Binding-site contacts:
Ligand atom N1 contacts residue TYR187 of chain 1.C at 3.4 Å.
Ligand atom OP4 contacts residue ARG109 of chain 1.C at 2.7 Å (salt-bridge).
Ligand atom OXT contacts residue ARG294 of chain 1.C at 2.9 Å (salt-bridge).
Ligand atom C5 contacts residue TYR187 of chain 1.C at 3.2 Å (hydrophobic).
Ligand atom N1 contacts residue SER162 of chain 1.C at 2.8 Å (h-bond).
Ligand atom OXT contacts residue GLN296 of chain 1.C at 2.8 Å (h-bond).
Ligand atom NE contacts residue LYS626 of chain 1.G at 3.4 Å (salt-bridge).
Ligand atom C contacts residue TYR160 of chain 1.C at 3.5 Å (hydrophobic).
Ligand atom CB contacts residue TYR160 of chain 1.C at 3.3 Å (hydrophobic).
Ligand atom O3 contacts residue ASN223 of chain 1.C at 2.9 Å (h-bond).
Ligand atom OP2 contacts residue ARG192 of chain 1.C at 3.0 Å (salt-bridge).
Ligand atom CD contacts residue LYS626 of chain 1.G at 3.2 Å.
Ligand atom OP1 contacts residue ARG192 of chain 1.C at 3.3 Å (salt-bridge).
Ligand atom O contacts residue HIS222 of chain 1.C at 3.1 Å (h-bond).
Ligand atom C5A contacts residue TYR187 of chain 1.C at 3.1 Å (hydrophobic).
Ligand atom OP2 contacts residue SER114 of chain 1.C at 2.6 Å (h-bond).
Ligand atom OP2 contacts residue ARG109 of chain 1.C at 3.6 Å (salt-bridge).
Ligand atom N contacts residue GLU81 of chain 1.C at 3.2 Å (salt-bridge).
Ligand atom OP1 contacts residue TYR187 of chain 1.C at 3.5 Å (h-bond).
Ligand atom C4 contacts residue TYR160 of chain 1.C at 3.6 Å (hydrophobic).
Ligand atom C4 contacts residue TYR187 of chain 1.C at 3.3 Å (hydrophobic).
Ligand atom OP3 contacts residue ARG109 of chain 1.C at 2.9 Å (salt-bridge).
Ligand atom OXT contacts residue GLU81 of chain 1.C at 2.8 Å (salt-bridge).
Ligand atom O contacts residue ARG294 of chain 1.C at 3.0 Å (salt-bridge).
Ligand atom C5 contacts residue TYR160 of chain 1.C at 3.6 Å (hydrophobic).
Ligand atom C2A contacts residue HIS182 of chain 1.C at 3.6 Å.
Ligand atom P contacts residue SER114 of chain 1.C at 3.6 Å.
Ligand atom C2A contacts residue GLY220 of chain 1.C at 3.7 Å.
Ligand atom C6 contacts residue SER162 of chain 1.C at 3.0 Å.
Ligand atom OP2 contacts residue TYR187 of chain 1.C at 3.3 Å (h-bond).
Ligand atom OP3 contacts residue GLN113 of chain 1.C at 3.4 Å (h-bond).
Ligand atom C4A contacts residue TYR187 of chain 1.C at 3.6 Å (hydrophobic).
Ligand atom C2 contacts residue TYR187 of chain 1.C at 3.4 Å (hydrophobic).
Ligand atom C contacts residue ARG294 of chain 1.C at 3.7 Å.
Ligand atom C6 contacts residue TYR187 of chain 1.C at 3.2 Å (hydrophobic).
Ligand atom NE contacts residue ASN223 of chain 1.C at 3.6 Å (h-bond).
Ligand atom P contacts residue ARG109 of chain 1.C at 3.2 Å.
Ligand atom C3 contacts residue TYR187 of chain 1.C at 3.3 Å (hydrophobic).
Ligand atom OP3 contacts residue SER114 of chain 1.C at 3.1 Å (h-bond).
Ligand atom O contacts residue HIS182 of chain 1.C at 2.9 Å (h-bond).

Sequence of chain 1.C:
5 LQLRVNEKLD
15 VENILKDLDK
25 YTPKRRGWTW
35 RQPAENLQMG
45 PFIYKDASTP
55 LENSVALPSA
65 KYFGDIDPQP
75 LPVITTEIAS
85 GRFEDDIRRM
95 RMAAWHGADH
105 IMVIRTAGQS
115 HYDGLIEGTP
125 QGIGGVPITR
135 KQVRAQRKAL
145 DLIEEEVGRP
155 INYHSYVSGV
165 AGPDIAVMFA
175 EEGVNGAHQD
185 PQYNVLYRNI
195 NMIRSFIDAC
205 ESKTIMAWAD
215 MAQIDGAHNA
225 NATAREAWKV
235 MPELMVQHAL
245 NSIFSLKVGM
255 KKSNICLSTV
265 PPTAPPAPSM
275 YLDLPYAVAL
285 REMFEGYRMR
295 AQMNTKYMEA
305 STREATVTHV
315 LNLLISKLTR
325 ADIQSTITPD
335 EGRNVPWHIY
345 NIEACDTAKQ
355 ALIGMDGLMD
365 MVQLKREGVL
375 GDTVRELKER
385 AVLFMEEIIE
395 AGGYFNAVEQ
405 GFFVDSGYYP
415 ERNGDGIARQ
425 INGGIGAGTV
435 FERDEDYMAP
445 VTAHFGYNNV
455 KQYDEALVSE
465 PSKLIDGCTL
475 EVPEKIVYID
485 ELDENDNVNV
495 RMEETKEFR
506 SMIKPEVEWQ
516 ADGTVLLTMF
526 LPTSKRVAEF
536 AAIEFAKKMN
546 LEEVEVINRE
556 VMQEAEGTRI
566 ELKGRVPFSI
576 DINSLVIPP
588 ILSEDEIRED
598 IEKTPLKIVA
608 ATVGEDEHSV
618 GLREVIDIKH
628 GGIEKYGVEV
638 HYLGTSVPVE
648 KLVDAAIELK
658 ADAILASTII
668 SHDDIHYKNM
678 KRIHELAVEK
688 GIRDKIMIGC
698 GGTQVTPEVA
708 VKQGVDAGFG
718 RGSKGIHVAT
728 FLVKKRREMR

The small molecule below binds the protein below.
Small molecule (SMILES): Cc1ncc(COP(=O)(O)O)c(/C=N/CCC[C@H](N)C(=O)O)c1O

Sequence of chain 1.G:
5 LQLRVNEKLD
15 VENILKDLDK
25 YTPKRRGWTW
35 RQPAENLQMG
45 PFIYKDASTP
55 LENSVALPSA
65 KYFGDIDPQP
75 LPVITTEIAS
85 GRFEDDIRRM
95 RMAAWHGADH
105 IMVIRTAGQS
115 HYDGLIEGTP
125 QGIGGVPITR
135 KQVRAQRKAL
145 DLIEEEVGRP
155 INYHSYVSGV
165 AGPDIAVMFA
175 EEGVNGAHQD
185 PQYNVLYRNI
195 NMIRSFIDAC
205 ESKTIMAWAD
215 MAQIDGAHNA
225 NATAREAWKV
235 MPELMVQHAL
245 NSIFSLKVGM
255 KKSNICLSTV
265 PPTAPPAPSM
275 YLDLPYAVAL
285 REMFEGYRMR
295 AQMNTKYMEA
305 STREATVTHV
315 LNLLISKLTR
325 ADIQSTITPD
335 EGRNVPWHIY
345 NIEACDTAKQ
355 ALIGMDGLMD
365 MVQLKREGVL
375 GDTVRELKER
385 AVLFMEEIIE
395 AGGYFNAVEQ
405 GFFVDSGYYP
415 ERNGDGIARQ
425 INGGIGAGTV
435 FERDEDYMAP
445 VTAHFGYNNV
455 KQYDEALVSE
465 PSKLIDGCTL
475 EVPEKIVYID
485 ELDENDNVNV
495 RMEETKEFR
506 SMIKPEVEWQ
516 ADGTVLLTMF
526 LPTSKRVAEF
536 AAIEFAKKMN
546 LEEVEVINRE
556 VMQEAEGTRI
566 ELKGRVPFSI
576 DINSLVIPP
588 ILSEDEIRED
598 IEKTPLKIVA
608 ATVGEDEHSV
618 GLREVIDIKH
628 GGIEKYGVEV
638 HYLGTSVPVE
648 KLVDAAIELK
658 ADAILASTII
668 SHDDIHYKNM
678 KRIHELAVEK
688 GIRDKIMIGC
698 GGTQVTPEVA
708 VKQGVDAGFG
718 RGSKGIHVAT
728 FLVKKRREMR